Sequence of chain 1.B:
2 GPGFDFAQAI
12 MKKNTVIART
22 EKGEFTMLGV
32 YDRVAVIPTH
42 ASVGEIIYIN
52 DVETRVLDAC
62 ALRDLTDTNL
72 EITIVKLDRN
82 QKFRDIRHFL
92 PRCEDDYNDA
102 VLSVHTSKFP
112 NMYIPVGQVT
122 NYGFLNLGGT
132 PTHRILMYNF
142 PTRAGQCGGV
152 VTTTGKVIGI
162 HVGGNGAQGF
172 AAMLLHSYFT

A protein and the small-molecule ligand that binds it are described below.
Small molecule (SMILES): O=C1Nc2ccccc2C[C@@]12CCCN2

Binding-site contacts:
Ligand atom C3 contacts residue ILE47 of chain 1.B at 3.6 Å (hydrophobic).
Ligand atom C6 contacts residue GLU22 of chain 1.B at 4.3 Å.
Ligand atom C6 contacts residue ARG20 of chain 1.B at 4.4 Å.
Ligand atom C4 contacts residue ILE47 of chain 1.B at 4.4 Å (hydrophobic).
Ligand atom C4 contacts residue THR21 of chain 1.B at 3.6 Å.
Ligand atom C2 contacts residue ILE47 of chain 1.B at 4.5 Å (hydrophobic).
Ligand atom C3 contacts residue GLU22 of chain 1.B at 4.0 Å.
Ligand atom C5 contacts residue TYR49 of chain 1.B at 3.7 Å (hydrophobic).
Ligand atom C4 contacts residue ARG20 of chain 1.B at 3.6 Å.
Ligand atom C6 contacts residue TYR49 of chain 1.B at 4.4 Å (hydrophobic).
Ligand atom C4 contacts residue GLU22 of chain 1.B at 3.9 Å.
Ligand atom C7 contacts residue ILE47 of chain 1.B at 4.4 Å (hydrophobic).
Ligand atom C5 contacts residue GLU22 of chain 1.B at 4.1 Å.
Ligand atom C3 contacts residue TYR49 of chain 1.B at 4.1 Å (hydrophobic).
Ligand atom C5 contacts residue ARG20 of chain 1.B at 3.7 Å.
Ligand atom C3 contacts residue THR21 of chain 1.B at 4.2 Å.
Ligand atom C4 contacts residue TYR49 of chain 1.B at 3.5 Å (hydrophobic).
Ligand atom C5 contacts residue THR21 of chain 1.B at 3.8 Å.
Ligand atom C2 contacts residue GLU22 of chain 1.B at 4.4 Å.
Ligand atom C1 contacts residue GLU22 of chain 1.B at 4.4 Å.